Sequence of chain 1.E:
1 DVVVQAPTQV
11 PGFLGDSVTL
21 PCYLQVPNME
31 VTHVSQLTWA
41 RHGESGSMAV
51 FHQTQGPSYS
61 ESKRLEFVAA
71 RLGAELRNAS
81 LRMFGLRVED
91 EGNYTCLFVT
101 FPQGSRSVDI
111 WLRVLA

This protein binds this small molecule.
Small molecule (SMILES): CC(=O)N[C@H]1[C@H](O[C@H]2[C@H](O)[C@@H](NC(C)=O)CO[C@@H]2CO[C@@H]2O[C@@H](C)[C@@H](O)[C@@H](O)[C@@H]2O)O[C@H](CO)[C@@H](O[C@@H]2O[C@H](CO)[C@@H](O)[C@H](O[C@H]3O[C@H](CO)[C@@H](O)[C@H](O)[C@@H]3O)[C@@H]2O)[C@@H]1O

Binding-site contacts:
Ligand atom C5 contacts residue ASN93 of chain 1.E at 4.0 Å.
Ligand atom O5 contacts residue TRP111 of chain 1.E at 4.3 Å.
Ligand atom C3 contacts residue ASN93 of chain 1.E at 3.1 Å.
Ligand atom C6 contacts residue HIS42 of chain 1.E at 4.3 Å.
Ligand atom C2 contacts residue ASN93 of chain 1.E at 1.8 Å.
Ligand atom C1 contacts residue ASN93 of chain 1.E at 1.4 Å.
Ligand atom C4 contacts residue ASN93 of chain 1.E at 3.6 Å.
Ligand atom C8 contacts residue TRP111 of chain 1.E at 3.3 Å (hydrophobic).
Ligand atom C8 contacts residue GLY92 of chain 1.E at 3.6 Å.
Ligand atom C8 contacts residue GLU91 of chain 1.E at 3.8 Å.
Ligand atom C1 contacts residue TRP111 of chain 1.E at 3.9 Å (hydrophobic).
Ligand atom O7 contacts residue TRP111 of chain 1.E at 3.6 Å.
Ligand atom C6 contacts residue ASN93 of chain 1.E at 3.1 Å.
Ligand atom C2 contacts residue TRP111 of chain 1.E at 4.1 Å (hydrophobic).
Ligand atom C7 contacts residue TRP111 of chain 1.E at 3.8 Å (hydrophobic).
Ligand atom C5 contacts residue TRP111 of chain 1.E at 3.7 Å (hydrophobic).
Ligand atom N2 contacts residue GLY92 of chain 1.E at 4.2 Å.
Ligand atom O5 contacts residue ASN93 of chain 1.E at 2.3 Å (h-bond).
Ligand atom O3 contacts residue ASN93 of chain 1.E at 4.0 Å.
Ligand atom C7 contacts residue GLY92 of chain 1.E at 4.2 Å.
Ligand atom O7 contacts residue ASN93 of chain 1.E at 3.9 Å.
Ligand atom C7 contacts residue ASN93 of chain 1.E at 3.5 Å.
Ligand atom O4 contacts residue TRP111 of chain 1.E at 3.4 Å.
Ligand atom O5 contacts residue ASN93 of chain 1.E at 4.1 Å.
Ligand atom C3 contacts residue TRP111 of chain 1.E at 3.7 Å (hydrophobic).
Ligand atom C5 contacts residue ASN93 of chain 1.E at 3.5 Å.
Ligand atom C4 contacts residue TRP111 of chain 1.E at 4.0 Å (hydrophobic).
Ligand atom N2 contacts residue TRP111 of chain 1.E at 3.5 Å.
Ligand atom O3 contacts residue TRP111 of chain 1.E at 4.3 Å.
Ligand atom N2 contacts residue ASN93 of chain 1.E at 2.5 Å (h-bond).